Binding-site contacts:
Ligand atom O5 contacts residue ASN146 of chain 1.B at 2.3 Å (h-bond).
Ligand atom N2 contacts residue THR138 of chain 1.B at 4.2 Å.
Ligand atom N2 contacts residue ASN146 of chain 1.B at 2.4 Å (h-bond).
Ligand atom C4 contacts residue ASN146 of chain 1.B at 4.2 Å.
Ligand atom C8 contacts residue ASN146 of chain 1.B at 3.3 Å.
Ligand atom C8 contacts residue ASP141 of chain 1.B at 4.0 Å.
Ligand atom C2 contacts residue ASN146 of chain 1.B at 2.5 Å.
Ligand atom C3 contacts residue ASN146 of chain 1.B at 3.8 Å.
Ligand atom O7 contacts residue ASN146 of chain 1.B at 3.6 Å.
Ligand atom C7 contacts residue ASN146 of chain 1.B at 2.9 Å.
Ligand atom C5 contacts residue ASN146 of chain 1.B at 3.6 Å.
Ligand atom C1 contacts residue ASN146 of chain 1.B at 1.4 Å.

Sequence of chain 1.B:
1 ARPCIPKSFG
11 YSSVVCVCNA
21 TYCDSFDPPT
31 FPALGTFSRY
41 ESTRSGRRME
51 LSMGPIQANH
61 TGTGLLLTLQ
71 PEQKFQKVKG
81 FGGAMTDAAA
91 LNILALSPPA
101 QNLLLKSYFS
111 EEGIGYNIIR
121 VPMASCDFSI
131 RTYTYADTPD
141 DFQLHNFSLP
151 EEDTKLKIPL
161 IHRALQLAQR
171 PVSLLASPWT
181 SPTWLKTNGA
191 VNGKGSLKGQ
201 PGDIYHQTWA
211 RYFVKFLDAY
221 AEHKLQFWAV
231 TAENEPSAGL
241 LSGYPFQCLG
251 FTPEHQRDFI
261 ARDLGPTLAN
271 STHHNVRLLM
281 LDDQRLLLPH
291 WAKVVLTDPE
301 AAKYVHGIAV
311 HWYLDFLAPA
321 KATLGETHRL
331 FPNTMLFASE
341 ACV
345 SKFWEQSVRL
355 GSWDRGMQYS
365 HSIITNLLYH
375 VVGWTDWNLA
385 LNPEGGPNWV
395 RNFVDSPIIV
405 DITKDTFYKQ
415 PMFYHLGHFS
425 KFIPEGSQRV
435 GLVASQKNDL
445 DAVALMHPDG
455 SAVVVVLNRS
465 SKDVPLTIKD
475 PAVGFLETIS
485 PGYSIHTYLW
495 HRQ

The small molecule below binds the protein below.
Small molecule (SMILES): CC(=O)N[C@@H]1[C@@H](O)[C@H](O)[C@@H](CO)O[C@H]1O